Binding-site contacts:
Ligand atom C8 contacts residue PHE9 of chain 1.E at 3.6 Å (hydrophobic).
Ligand atom C7 contacts residue GLY10 of chain 1.E at 3.7 Å.
Ligand atom C8 contacts residue GLY10 of chain 1.E at 3.6 Å.
Ligand atom O5 contacts residue ASN14 of chain 1.E at 2.4 Å (h-bond).
Ligand atom C7 contacts residue ASN14 of chain 1.E at 3.8 Å.
Ligand atom C4 contacts residue ASN14 of chain 1.E at 4.2 Å.
Ligand atom O7 contacts residue GLY10 of chain 1.E at 3.6 Å.
Ligand atom C8 contacts residue LEU39 of chain 1.E at 3.8 Å (hydrophobic).
Ligand atom C5 contacts residue ASN14 of chain 1.E at 3.7 Å.
Ligand atom N2 contacts residue PHE13 of chain 1.E at 4.4 Å.
Ligand atom C1 contacts residue ASN14 of chain 1.E at 1.4 Å.
Ligand atom O7 contacts residue ASN14 of chain 1.E at 4.2 Å.
Ligand atom N2 contacts residue GLY10 of chain 1.E at 4.4 Å.
Ligand atom N2 contacts residue ASN14 of chain 1.E at 2.9 Å (h-bond).
Ligand atom C7 contacts residue PHE9 of chain 1.E at 4.4 Å (hydrophobic).
Ligand atom C2 contacts residue ASN14 of chain 1.E at 2.5 Å.
Ligand atom C3 contacts residue ASN14 of chain 1.E at 3.8 Å.
Ligand atom C8 contacts residue PHE13 of chain 1.E at 3.7 Å (hydrophobic).

Sequence of chain 1.E:
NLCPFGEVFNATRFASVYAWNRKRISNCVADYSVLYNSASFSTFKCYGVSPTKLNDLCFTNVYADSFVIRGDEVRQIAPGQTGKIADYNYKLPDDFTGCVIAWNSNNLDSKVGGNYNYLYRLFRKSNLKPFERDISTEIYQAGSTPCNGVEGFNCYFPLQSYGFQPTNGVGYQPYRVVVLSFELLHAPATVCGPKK

A small-molecule ligand and the protein it binds are described below.
Small molecule (SMILES): CC(=O)N[C@@H]1[C@@H](O)[C@H](O)[C@@H](CO)O[C@H]1O